The protein below binds the small molecule below.
Small molecule (SMILES): CC(=O)N[C@@H]1[C@@H](O)[C@@H](O)[C@@H](CO)O[C@@H]1O

Sequence of chain 1.F:
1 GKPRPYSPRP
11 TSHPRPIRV

Binding-site contacts:
Ligand atom O7 contacts residue THR11 of chain 1.F at 4.0 Å.
Ligand atom N2 contacts residue SER12 of chain 1.F at 4.5 Å.
Ligand atom C7 contacts residue THR11 of chain 1.F at 3.1 Å.
Ligand atom C1 contacts residue HIS13 of chain 1.F at 3.6 Å.
Ligand atom C8 contacts residue HIS13 of chain 1.F at 4.2 Å.
Ligand atom O7 contacts residue HIS13 of chain 1.F at 3.0 Å.
Ligand atom C7 contacts residue PRO14 of chain 1.F at 4.0 Å (hydrophobic).
Ligand atom N2 contacts residue HIS13 of chain 1.F at 4.5 Å.
Ligand atom C7 contacts residue SER12 of chain 1.F at 3.6 Å.
Ligand atom O6 contacts residue THR11 of chain 1.F at 4.1 Å.
Ligand atom O5 contacts residue HIS13 of chain 1.F at 3.8 Å.
Ligand atom O7 contacts residue PRO14 of chain 1.F at 2.8 Å (h-bond).
Ligand atom C8 contacts residue THR11 of chain 1.F at 3.2 Å.
Ligand atom C6 contacts residue THR11 of chain 1.F at 4.1 Å.
Ligand atom O7 contacts residue SER12 of chain 1.F at 3.6 Å.
Ligand atom C2 contacts residue HIS13 of chain 1.F at 4.1 Å.
Ligand atom C2 contacts residue THR11 of chain 1.F at 2.7 Å.
Ligand atom C1 contacts residue THR11 of chain 1.F at 1.5 Å.
Ligand atom C5 contacts residue THR11 of chain 1.F at 2.9 Å.
Ligand atom C8 contacts residue SER12 of chain 1.F at 3.1 Å.
Ligand atom C2 contacts residue PRO14 of chain 1.F at 4.4 Å (hydrophobic).
Ligand atom C4 contacts residue THR11 of chain 1.F at 3.7 Å.
Ligand atom O5 contacts residue THR11 of chain 1.F at 2.3 Å (h-bond).
Ligand atom C3 contacts residue THR11 of chain 1.F at 3.3 Å.
Ligand atom N2 contacts residue THR11 of chain 1.F at 2.9 Å (h-bond).
Ligand atom C7 contacts residue HIS13 of chain 1.F at 3.9 Å.